Binding-site contacts:
Ligand atom C1 contacts residue ASN12 of chain 43.M at 2.2 Å.
Ligand atom O7 contacts residue ASN12 of chain 43.M at 3.6 Å.
Ligand atom C7 contacts residue ASN12 of chain 43.M at 3.9 Å.
Ligand atom C5 contacts residue ASN12 of chain 43.M at 4.2 Å.
Ligand atom O5 contacts residue ASN12 of chain 43.M at 2.8 Å (h-bond).
Ligand atom C2 contacts residue ASN12 of chain 43.M at 3.3 Å.
Ligand atom N2 contacts residue ASN12 of chain 43.M at 3.8 Å.

This small molecule binds to this protein.
Small molecule (SMILES): CC(=O)N[C@H]1[C@H](O[C@H]2[C@H](O)[C@@H](NC(C)=O)CO[C@@H]2CO)O[C@H](CO)[C@@H](O)[C@@H]1O

Sequence of chain 43.M:
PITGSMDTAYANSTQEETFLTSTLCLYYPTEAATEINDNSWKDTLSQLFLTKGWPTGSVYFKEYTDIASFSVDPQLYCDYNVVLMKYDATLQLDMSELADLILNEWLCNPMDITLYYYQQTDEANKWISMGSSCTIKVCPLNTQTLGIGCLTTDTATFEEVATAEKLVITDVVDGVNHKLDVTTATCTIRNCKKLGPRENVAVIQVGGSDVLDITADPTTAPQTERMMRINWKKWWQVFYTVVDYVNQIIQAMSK